Sequence of chain 1.B:
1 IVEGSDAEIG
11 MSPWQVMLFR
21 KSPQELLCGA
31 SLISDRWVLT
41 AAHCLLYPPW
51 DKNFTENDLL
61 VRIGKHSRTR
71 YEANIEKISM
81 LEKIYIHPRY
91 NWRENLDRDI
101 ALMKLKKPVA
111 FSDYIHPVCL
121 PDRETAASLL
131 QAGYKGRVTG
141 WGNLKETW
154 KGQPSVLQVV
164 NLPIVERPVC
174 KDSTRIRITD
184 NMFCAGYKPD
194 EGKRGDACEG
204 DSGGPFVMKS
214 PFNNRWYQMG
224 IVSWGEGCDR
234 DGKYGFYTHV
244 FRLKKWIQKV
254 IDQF

Binding-site contacts:
Ligand atom CB1 contacts residue LEU96 of chain 1.B at 3.6 Å (hydrophobic).
Ligand atom N2 contacts residue SER205 of chain 1.B at 3.0 Å (h-bond).
Ligand atom CZ1 contacts residue ASP199 of chain 1.B at 3.7 Å.
Ligand atom CA1 contacts residue LEU96 of chain 1.B at 3.7 Å (hydrophobic).
Ligand atom CB contacts residue GLY228 of chain 1.B at 3.2 Å.
Ligand atom CZ contacts residue GLU94 of chain 1.B at 3.5 Å.
Ligand atom C contacts residue GLY228 of chain 1.B at 3.6 Å.
Ligand atom O contacts residue TRP227 of chain 1.B at 3.2 Å.
Ligand atom C2 contacts residue HIS43 of chain 1.B at 2.8 Å.
Ligand atom N contacts residue GLY228 of chain 1.B at 2.7 Å (h-bond).
Ligand atom C3 contacts residue HIS43 of chain 1.B at 1.5 Å.
Ligand atom CB1 contacts residue HIS43 of chain 1.B at 3.4 Å.
Ligand atom O2 contacts residue SER205 of chain 1.B at 2.2 Å (h-bond).
Ligand atom CZ1 contacts residue GLY228 of chain 1.B at 3.7 Å.
Ligand atom CB2 contacts residue SER226 of chain 1.B at 3.7 Å.
Ligand atom O contacts residue GLY228 of chain 1.B at 3.0 Å (h-bond).
Ligand atom NH1 contacts residue ASP199 of chain 1.B at 3.0 Å (salt-bridge).
Ligand atom NE contacts residue GLY228 of chain 1.B at 3.6 Å (h-bond).
Ligand atom CA2 contacts residue SER226 of chain 1.B at 3.7 Å.
Ligand atom NH1 contacts residue ALA200 of chain 1.B at 3.3 Å (h-bond).
Ligand atom N2 contacts residue HIS43 of chain 1.B at 3.0 Å (h-bond).
Ligand atom C2 contacts residue SER205 of chain 1.B at 1.4 Å.
Ligand atom CD2 contacts residue TRP227 of chain 1.B at 3.7 Å (hydrophobic).
Ligand atom NH1 contacts residue GLY238 of chain 1.B at 3.5 Å.
Ligand atom NH2 contacts residue ALA200 of chain 1.B at 3.5 Å (h-bond).
Ligand atom C1 contacts residue HIS43 of chain 1.B at 3.5 Å.
Ligand atom CB2 contacts residue SER205 of chain 1.B at 2.8 Å.
Ligand atom CA2 contacts residue SER205 of chain 1.B at 2.4 Å.
Ligand atom N2 contacts residue SER226 of chain 1.B at 2.9 Å (h-bond).
Ligand atom O2 contacts residue GLY203 of chain 1.B at 3.1 Å (h-bond).
Ligand atom CA2 contacts residue HIS43 of chain 1.B at 3.4 Å.
Ligand atom CG1 contacts residue TYR47 of chain 1.B at 3.6 Å (hydrophobic).
Ligand atom NE contacts residue TRP227 of chain 1.B at 3.7 Å.
Ligand atom NH2 contacts residue GLY230 of chain 1.B at 2.9 Å (h-bond).
Ligand atom CD3 contacts residue TRP227 of chain 1.B at 3.6 Å (hydrophobic).
Ligand atom CA contacts residue GLY228 of chain 1.B at 3.4 Å.
Ligand atom C3 contacts residue SER205 of chain 1.B at 2.2 Å.
Ligand atom CE1 contacts residue TYR47 of chain 1.B at 3.7 Å (hydrophobic).
Ligand atom CZ1 contacts residue ALA200 of chain 1.B at 3.4 Å (hydrophobic).
Ligand atom NH2 contacts residue ASP199 of chain 1.B at 2.8 Å (salt-bridge).

A small-molecule ligand and the protein it binds are described below.
Small molecule (SMILES): NC(=[NH2+])NCCC[C@H](NC(=O)[C@@H]1CCCN1C(=O)[C@H](N)Cc1ccccc1)[C@H](O)CCl